Binding-site contacts:
Ligand atom O5 contacts residue ASN83 of chain 1.A at 2.3 Å (h-bond).
Ligand atom C1 contacts residue ASN79 of chain 1.A at 4.2 Å.
Ligand atom C1 contacts residue ASN83 of chain 1.A at 1.4 Å.
Ligand atom N2 contacts residue ASN83 of chain 1.A at 2.7 Å (h-bond).
Ligand atom C5 contacts residue ASN83 of chain 1.A at 3.6 Å.
Ligand atom C4 contacts residue ASN83 of chain 1.A at 4.1 Å.
Ligand atom C7 contacts residue ASN79 of chain 1.A at 4.1 Å.
Ligand atom C2 contacts residue ASN83 of chain 1.A at 2.3 Å.
Ligand atom O7 contacts residue ASN79 of chain 1.A at 4.0 Å.
Ligand atom C8 contacts residue GLY82 of chain 1.A at 4.1 Å.
Ligand atom C3 contacts residue ASN83 of chain 1.A at 3.7 Å.
Ligand atom C7 contacts residue ASN83 of chain 1.A at 3.6 Å.
Ligand atom C8 contacts residue ASN79 of chain 1.A at 3.6 Å.
Ligand atom O7 contacts residue ASN83 of chain 1.A at 4.1 Å.

A small-molecule ligand and the protein it binds are described below.
Small molecule (SMILES): CC(=O)N[C@@H]1[C@@H](O)[C@H](O)[C@@H](CO)O[C@H]1O

Sequence of chain 1.A:
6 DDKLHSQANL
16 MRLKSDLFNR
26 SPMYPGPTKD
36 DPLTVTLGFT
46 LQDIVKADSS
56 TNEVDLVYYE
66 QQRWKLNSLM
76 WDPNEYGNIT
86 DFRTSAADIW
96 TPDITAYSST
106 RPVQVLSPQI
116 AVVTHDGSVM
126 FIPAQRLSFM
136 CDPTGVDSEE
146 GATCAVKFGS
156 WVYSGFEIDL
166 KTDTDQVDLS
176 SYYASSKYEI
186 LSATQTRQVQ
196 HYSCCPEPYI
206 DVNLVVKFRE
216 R